Binding-site contacts:
Ligand atom C2 contacts residue TYR329 of chain 1.B at 4.0 Å (hydrophobic).
Ligand atom O1P contacts residue ARG249 of chain 1.B at 3.8 Å.
Ligand atom O5' contacts residue TYR247 of chain 1.B at 3.7 Å.
Ligand atom O1P contacts residue GLY63 of chain 1.B at 3.5 Å (h-bond).
Ligand atom O41 contacts residue LEU303 of chain 1.B at 3.0 Å (h-bond).
Ligand atom O2 contacts residue ASN227 of chain 1.B at 3.5 Å (h-bond).
Ligand atom O4P contacts residue PHE62 of chain 1.B at 4.0 Å.
Ligand atom O21 contacts residue LEU305 of chain 1.B at 3.4 Å.
Ligand atom P2 contacts residue GLY63 of chain 1.B at 3.8 Å.
Ligand atom C5A contacts residue GLY283 of chain 1.B at 3.7 Å.
Ligand atom O41 contacts residue VAL282 of chain 1.B at 3.8 Å.
Ligand atom C1 contacts residue TYR329 of chain 1.B at 3.8 Å (hydrophobic).
Ligand atom O21 contacts residue LEU303 of chain 1.B at 3.3 Å (h-bond).
Ligand atom O2P contacts residue ARG249 of chain 1.B at 3.9 Å.
Ligand atom O4P contacts residue GLY63 of chain 1.B at 2.5 Å (h-bond).
Ligand atom C3' contacts residue GLU333 of chain 1.B at 3.2 Å.
Ligand atom C41 contacts residue LEU303 of chain 1.B at 3.7 Å (hydrophobic).
Ligand atom O41 contacts residue LYS302 of chain 1.B at 3.8 Å.
Ligand atom C61 contacts residue TYR308 of chain 1.B at 3.9 Å (hydrophobic).
Ligand atom C2' contacts residue LEU305 of chain 1.B at 3.8 Å (hydrophobic).
Ligand atom C5A contacts residue TYR247 of chain 1.B at 3.8 Å (hydrophobic).
Ligand atom N31 contacts residue LEU303 of chain 1.B at 2.9 Å (h-bond).
Ligand atom O41 contacts residue GLY283 of chain 1.B at 3.8 Å.
Ligand atom O3 contacts residue ILE226 of chain 1.B at 3.9 Å.
Ligand atom C5A contacts residue TYR308 of chain 1.B at 3.7 Å (hydrophobic).
Ligand atom C2' contacts residue GLU333 of chain 1.B at 3.8 Å.
Ligand atom C3 contacts residue LYS225 of chain 1.B at 3.9 Å.
Ligand atom OPP contacts residue TYR329 of chain 1.B at 3.6 Å.
Ligand atom O3' contacts residue GLU333 of chain 1.B at 2.6 Å (salt-bridge).
Ligand atom O4P contacts residue SER66 of chain 1.B at 3.8 Å.
Ligand atom C3 contacts residue TYR329 of chain 1.B at 3.9 Å (hydrophobic).
Ligand atom N31 contacts residue LYS302 of chain 1.B at 3.5 Å.
Ligand atom C5A contacts residue VAL282 of chain 1.B at 3.6 Å (hydrophobic).
Ligand atom C21 contacts residue LYS302 of chain 1.B at 3.5 Å.
Ligand atom O3 contacts residue LYS225 of chain 1.B at 3.0 Å (salt-bridge).
Ligand atom O21 contacts residue LYS302 of chain 1.B at 3.1 Å.
Ligand atom O2P contacts residue TYR247 of chain 1.B at 3.8 Å.
Ligand atom C21 contacts residue LEU303 of chain 1.B at 3.5 Å (hydrophobic).
Ligand atom O41 contacts residue GLY301 of chain 1.B at 3.9 Å.
Ligand atom O3 contacts residue ASN227 of chain 1.B at 3.3 Å (h-bond).

This small molecule binds to this protein.
Small molecule (SMILES): Cc1cn([C@H]2C[C@H](O)[C@@H](CO[P](=O)(O)O[P](=O)(O)O[C@H]3O[C@@H](C)[C@H](O)[C@@H](O)[C@H]3O)O2)c(=O)[nH]c1=O

Sequence of chain 1.B:
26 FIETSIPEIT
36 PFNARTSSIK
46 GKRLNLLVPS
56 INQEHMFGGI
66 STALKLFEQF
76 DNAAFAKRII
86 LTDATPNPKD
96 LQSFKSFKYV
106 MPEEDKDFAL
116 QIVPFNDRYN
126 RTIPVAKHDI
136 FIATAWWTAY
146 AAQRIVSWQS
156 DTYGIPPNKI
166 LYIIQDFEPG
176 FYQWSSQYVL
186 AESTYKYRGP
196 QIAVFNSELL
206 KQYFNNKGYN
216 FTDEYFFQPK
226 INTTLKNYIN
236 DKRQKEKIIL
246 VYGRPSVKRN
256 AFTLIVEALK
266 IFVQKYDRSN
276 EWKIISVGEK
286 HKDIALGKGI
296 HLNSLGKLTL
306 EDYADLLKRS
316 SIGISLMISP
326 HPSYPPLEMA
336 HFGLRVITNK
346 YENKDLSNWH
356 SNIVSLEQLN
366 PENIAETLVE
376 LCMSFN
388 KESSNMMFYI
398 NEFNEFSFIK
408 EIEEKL